Sequence of chain 2.A:
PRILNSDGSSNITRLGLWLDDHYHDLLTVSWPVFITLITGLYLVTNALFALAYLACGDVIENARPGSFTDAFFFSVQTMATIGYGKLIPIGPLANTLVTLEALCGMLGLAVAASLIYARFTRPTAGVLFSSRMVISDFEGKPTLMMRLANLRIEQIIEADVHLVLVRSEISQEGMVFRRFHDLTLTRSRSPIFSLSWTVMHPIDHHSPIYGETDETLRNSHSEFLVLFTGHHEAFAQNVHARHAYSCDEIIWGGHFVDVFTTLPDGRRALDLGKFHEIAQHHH

This protein binds this small molecule.
Small molecule (SMILES): O=C(O)CCP(=O)(CCC(=O)O)CCC(=O)O

Binding-site contacts:
Ligand atom O01 contacts residue ILE207 of chain 2.A at 3.8 Å.
Ligand atom C15 contacts residue TRP212 of chain 2.A at 3.8 Å (hydrophobic).
Ligand atom C10 contacts residue ARG193 of chain 3.A at 3.8 Å.
Ligand atom O01 contacts residue SER211 of chain 2.A at 3.7 Å.
Ligand atom O03 contacts residue LEU210 of chain 2.A at 2.8 Å (h-bond).
Ligand atom O12 contacts residue ILE23 of chain 3.A at 3.8 Å.
Ligand atom O11 contacts residue ARG193 of chain 3.A at 3.6 Å.
Ligand atom C05 contacts residue SER211 of chain 2.A at 3.4 Å.
Ligand atom C08 contacts residue ARG193 of chain 3.A at 3.5 Å.
Ligand atom O01 contacts residue LEU210 of chain 2.A at 3.6 Å.
Ligand atom P06 contacts residue ARG193 of chain 3.A at 3.9 Å.
Ligand atom O16 contacts residue THR213 of chain 2.A at 2.9 Å (h-bond).
Ligand atom C10 contacts residue PHE275 of chain 2.A at 3.5 Å (hydrophobic).
Ligand atom O12 contacts residue ARG283 of chain 2.A at 2.6 Å (salt-bridge).
Ligand atom O11 contacts residue PHE275 of chain 2.A at 3.4 Å.
Ligand atom O17 contacts residue TRP212 of chain 2.A at 3.9 Å.
Ligand atom C04 contacts residue SER211 of chain 2.A at 3.3 Å.
Ligand atom C15 contacts residue THR213 of chain 2.A at 3.3 Å.
Ligand atom C08 contacts residue PHE275 of chain 2.A at 4.0 Å (hydrophobic).
Ligand atom O01 contacts residue PHE208 of chain 2.A at 3.6 Å.
Ligand atom O16 contacts residue PCW1 of chain 2.Q at 3.2 Å.
Ligand atom C13 contacts residue PCW1 of chain 2.Q at 4.0 Å.
Ligand atom C15 contacts residue PCW1 of chain 2.Q at 3.9 Å.
Ligand atom C13 contacts residue ARG193 of chain 3.A at 3.6 Å.
Ligand atom O17 contacts residue THR213 of chain 2.A at 2.7 Å (h-bond).
Ligand atom O12 contacts residue PHE275 of chain 2.A at 3.5 Å.
Ligand atom C15 contacts residue SER211 of chain 2.A at 3.8 Å.
Ligand atom C09 contacts residue PHE275 of chain 2.A at 3.9 Å (hydrophobic).
Ligand atom O03 contacts residue SER209 of chain 2.A at 3.6 Å.
Ligand atom O11 contacts residue ARG283 of chain 2.A at 2.7 Å (salt-bridge).
Ligand atom C02 contacts residue SER211 of chain 2.A at 3.2 Å.
Ligand atom C05 contacts residue PHE275 of chain 2.A at 3.9 Å (hydrophobic).
Ligand atom C02 contacts residue LEU210 of chain 2.A at 3.6 Å (hydrophobic).
Ligand atom C14 contacts residue SER211 of chain 2.A at 3.4 Å.
Ligand atom C02 contacts residue SER209 of chain 2.A at 3.7 Å.
Ligand atom O01 contacts residue SER209 of chain 2.A at 2.9 Å (h-bond).
Ligand atom O16 contacts residue TRP212 of chain 2.A at 3.7 Å.
Ligand atom O12 contacts residue ARG193 of chain 3.A at 3.8 Å.
Ligand atom C10 contacts residue ARG283 of chain 2.A at 3.5 Å.
Ligand atom O03 contacts residue SER211 of chain 2.A at 3.2 Å (h-bond).

Sequence of chain 3.A:
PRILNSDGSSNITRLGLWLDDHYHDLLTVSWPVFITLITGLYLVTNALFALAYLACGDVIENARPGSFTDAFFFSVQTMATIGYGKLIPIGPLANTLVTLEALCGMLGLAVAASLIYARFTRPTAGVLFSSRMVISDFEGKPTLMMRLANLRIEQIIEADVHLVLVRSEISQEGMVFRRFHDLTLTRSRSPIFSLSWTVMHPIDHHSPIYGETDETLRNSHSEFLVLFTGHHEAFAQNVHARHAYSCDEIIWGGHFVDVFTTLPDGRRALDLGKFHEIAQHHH